Binding-site contacts:
Ligand atom C3 contacts residue ASN323 of chain 1.I at 3.9 Å.
Ligand atom C6 contacts residue ASN323 of chain 1.I at 4.5 Å.
Ligand atom C1 contacts residue ARG376 of chain 1.I at 4.2 Å.
Ligand atom O6 contacts residue ARG376 of chain 1.I at 3.7 Å.
Ligand atom C8 contacts residue ASN323 of chain 1.I at 4.3 Å.
Ligand atom C1 contacts residue ASN323 of chain 1.I at 1.4 Å.
Ligand atom C5 contacts residue ARG376 of chain 1.I at 4.2 Å.
Ligand atom N2 contacts residue GLN327 of chain 1.I at 4.3 Å.
Ligand atom O7 contacts residue ARG395 of chain 1.I at 4.4 Å.
Ligand atom C6 contacts residue ARG376 of chain 1.I at 3.9 Å.
Ligand atom O5 contacts residue ASN323 of chain 1.I at 2.2 Å (h-bond).
Ligand atom O5 contacts residue ARG376 of chain 1.I at 3.3 Å (salt-bridge).
Ligand atom C2 contacts residue GLU319 of chain 1.I at 4.2 Å.
Ligand atom C2 contacts residue ASN323 of chain 1.I at 2.6 Å.
Ligand atom O5 contacts residue GLU319 of chain 1.I at 2.7 Å (salt-bridge).
Ligand atom O7 contacts residue GLN327 of chain 1.I at 2.7 Å (h-bond).
Ligand atom C7 contacts residue ARG395 of chain 1.I at 4.2 Å.
Ligand atom C7 contacts residue ASN323 of chain 1.I at 3.1 Å.
Ligand atom C5 contacts residue GLU319 of chain 1.I at 3.0 Å.
Ligand atom C8 contacts residue ARG395 of chain 1.I at 3.7 Å.
Ligand atom C7 contacts residue GLN327 of chain 1.I at 3.3 Å.
Ligand atom C1 contacts residue GLU319 of chain 1.I at 3.0 Å.
Ligand atom C3 contacts residue GLU319 of chain 1.I at 4.4 Å.
Ligand atom C5 contacts residue ASN323 of chain 1.I at 3.5 Å.
Ligand atom C4 contacts residue ASN323 of chain 1.I at 4.1 Å.
Ligand atom C6 contacts residue GLU319 of chain 1.I at 3.5 Å.
Ligand atom C8 contacts residue GLN327 of chain 1.I at 3.8 Å.
Ligand atom N2 contacts residue ASN323 of chain 1.I at 3.1 Å (h-bond).
Ligand atom C4 contacts residue GLU319 of chain 1.I at 4.3 Å.
Ligand atom O7 contacts residue ASN323 of chain 1.I at 2.9 Å (h-bond).

Sequence of chain 1.I:
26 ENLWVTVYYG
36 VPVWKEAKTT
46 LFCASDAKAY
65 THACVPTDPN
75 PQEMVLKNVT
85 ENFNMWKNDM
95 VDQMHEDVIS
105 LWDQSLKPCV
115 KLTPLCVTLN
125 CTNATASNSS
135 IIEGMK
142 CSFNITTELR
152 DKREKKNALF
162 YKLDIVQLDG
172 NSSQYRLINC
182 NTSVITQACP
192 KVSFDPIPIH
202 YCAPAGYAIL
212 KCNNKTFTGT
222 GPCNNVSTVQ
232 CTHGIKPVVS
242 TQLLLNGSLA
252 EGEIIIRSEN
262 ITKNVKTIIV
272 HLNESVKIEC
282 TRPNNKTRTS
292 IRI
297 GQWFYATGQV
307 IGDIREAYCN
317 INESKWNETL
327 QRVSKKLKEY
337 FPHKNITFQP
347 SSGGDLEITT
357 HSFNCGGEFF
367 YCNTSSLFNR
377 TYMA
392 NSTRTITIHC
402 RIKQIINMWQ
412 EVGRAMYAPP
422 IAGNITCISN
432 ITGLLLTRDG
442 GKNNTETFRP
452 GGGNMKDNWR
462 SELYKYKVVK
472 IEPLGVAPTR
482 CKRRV

The small molecule below binds the protein below.
Small molecule (SMILES): CC(=O)N[C@H]1[C@H](O[C@H]2[C@H](O)[C@@H](NC(C)=O)CO[C@@H]2CO)O[C@H](CO)[C@@H](O)[C@@H]1O